This small molecule binds to this protein.
Small molecule (SMILES): OC[C@H]1O[C@@](CO)(O[C@H]2O[C@H](CO)[C@@H](O)[C@H](O)[C@H]2O)[C@@H](O)[C@@H]1O

Binding-site contacts:
Ligand atom C3 contacts residue TRP77 of chain 1.A at 4.3 Å (hydrophobic).
Ligand atom O1 contacts residue TRP314 of chain 1.A at 3.7 Å.
Ligand atom O4 contacts residue VAL347 of chain 1.A at 4.0 Å.
Ligand atom O1 contacts residue GAL1 of chain 1.E at 3.6 Å (h-bond).
Ligand atom O5 contacts residue TRP314 of chain 1.A at 4.5 Å.
Ligand atom C1 contacts residue TRP77 of chain 1.A at 3.8 Å (hydrophobic).
Ligand atom O3 contacts residue TRP77 of chain 1.A at 3.9 Å.
Ligand atom O2 contacts residue ASP346 of chain 1.A at 3.9 Å.
Ligand atom O1 contacts residue TRP77 of chain 1.A at 4.5 Å.
Ligand atom O2 contacts residue LYS75 of chain 1.A at 2.8 Å (salt-bridge).
Ligand atom O4 contacts residue ASP346 of chain 1.A at 3.0 Å (salt-bridge).
Ligand atom O3 contacts residue MET348 of chain 1.A at 4.0 Å.
Ligand atom C5 contacts residue ASP346 of chain 1.A at 4.4 Å.
Ligand atom O1 contacts residue MET426 of chain 1.A at 3.5 Å.
Ligand atom C3 contacts residue TRP314 of chain 1.A at 4.1 Å (hydrophobic).
Ligand atom O3 contacts residue THR342 of chain 1.A at 2.9 Å (h-bond).
Ligand atom C1 contacts residue MET426 of chain 1.A at 4.2 Å (hydrophobic).
Ligand atom O4 contacts residue THR342 of chain 1.A at 3.8 Å.
Ligand atom C4 contacts residue TRP314 of chain 1.A at 4.5 Å (hydrophobic).
Ligand atom C2 contacts residue ASP346 of chain 1.A at 4.4 Å.
Ligand atom O4 contacts residue TRP314 of chain 1.A at 4.0 Å.
Ligand atom O4 contacts residue MET348 of chain 1.A at 3.2 Å.
Ligand atom C4 contacts residue ASP346 of chain 1.A at 3.2 Å.
Ligand atom C3 contacts residue THR342 of chain 1.A at 3.9 Å.
Ligand atom O3 contacts residue ASP346 of chain 1.A at 2.6 Å (salt-bridge).
Ligand atom O3 contacts residue ASP340 of chain 1.A at 4.2 Å.
Ligand atom C3 contacts residue ASP346 of chain 1.A at 3.5 Å.
Ligand atom C2 contacts residue LYS75 of chain 1.A at 3.8 Å.
Ligand atom C4 contacts residue MET348 of chain 1.A at 4.1 Å (hydrophobic).
Ligand atom C5 contacts residue TRP314 of chain 1.A at 4.4 Å (hydrophobic).
Ligand atom C4 contacts residue THR342 of chain 1.A at 4.4 Å.
Ligand atom O3 contacts residue LYS75 of chain 1.A at 4.4 Å.
Ligand atom C3 contacts residue MET348 of chain 1.A at 3.9 Å (hydrophobic).

Sequence of chain 1.A:
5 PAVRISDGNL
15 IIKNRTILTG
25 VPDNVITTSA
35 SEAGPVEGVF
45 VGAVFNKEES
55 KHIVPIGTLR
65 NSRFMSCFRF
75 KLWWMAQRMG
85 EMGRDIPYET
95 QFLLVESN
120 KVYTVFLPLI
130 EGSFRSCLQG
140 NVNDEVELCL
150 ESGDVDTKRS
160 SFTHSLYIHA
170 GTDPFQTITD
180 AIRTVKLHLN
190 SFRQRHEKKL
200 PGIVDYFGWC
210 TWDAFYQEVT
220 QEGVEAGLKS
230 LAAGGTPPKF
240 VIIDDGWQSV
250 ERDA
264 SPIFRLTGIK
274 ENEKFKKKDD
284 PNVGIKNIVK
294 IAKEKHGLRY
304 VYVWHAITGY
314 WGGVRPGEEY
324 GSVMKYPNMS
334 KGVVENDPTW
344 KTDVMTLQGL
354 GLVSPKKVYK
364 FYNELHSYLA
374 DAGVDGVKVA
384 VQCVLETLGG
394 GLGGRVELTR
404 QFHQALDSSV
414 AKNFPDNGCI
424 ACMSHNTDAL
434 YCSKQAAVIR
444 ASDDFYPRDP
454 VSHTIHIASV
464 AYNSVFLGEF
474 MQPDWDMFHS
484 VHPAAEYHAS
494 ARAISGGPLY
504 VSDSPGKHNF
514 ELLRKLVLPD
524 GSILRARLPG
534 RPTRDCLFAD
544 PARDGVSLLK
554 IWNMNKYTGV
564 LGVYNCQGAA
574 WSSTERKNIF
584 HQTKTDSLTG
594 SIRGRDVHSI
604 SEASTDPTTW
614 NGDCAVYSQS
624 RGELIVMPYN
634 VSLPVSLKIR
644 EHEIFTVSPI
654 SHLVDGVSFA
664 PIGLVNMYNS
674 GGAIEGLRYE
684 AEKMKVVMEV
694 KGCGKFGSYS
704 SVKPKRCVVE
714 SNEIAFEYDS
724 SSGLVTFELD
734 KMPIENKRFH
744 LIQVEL